This small molecule binds to this protein.
Small molecule (SMILES): CC(=O)N[C@H]1[C@H](O[C@H]2[C@H](O)[C@@H](NC(C)=O)CO[C@@H]2CO)O[C@H](CO)[C@@H](O[C@H]2O[C@H](CO)[C@@H](O)[C@H](O[C@H]3O[C@H](CO)[C@@H](O)[C@H](O)[C@@H]3O)[C@@H]2O)[C@@H]1O

Binding-site contacts:
Ligand atom O6 contacts residue THR66 of chain 2.B at 4.0 Å.
Ligand atom C1 contacts residue ASN64 of chain 2.B at 1.4 Å.
Ligand atom C5 contacts residue THR66 of chain 2.B at 3.6 Å.
Ligand atom N2 contacts residue ASN64 of chain 2.B at 3.0 Å (h-bond).
Ligand atom C6 contacts residue THR66 of chain 2.B at 3.5 Å.
Ligand atom O5 contacts residue ASN64 of chain 2.B at 2.3 Å (h-bond).
Ligand atom C4 contacts residue ASN64 of chain 2.B at 4.2 Å.
Ligand atom C7 contacts residue ASN64 of chain 2.B at 3.6 Å.
Ligand atom C1 contacts residue THR66 of chain 2.B at 3.6 Å.
Ligand atom C2 contacts residue ASN64 of chain 2.B at 2.5 Å.
Ligand atom O5 contacts residue THR66 of chain 2.B at 2.8 Å (h-bond).
Ligand atom C8 contacts residue ILE354 of chain 2.B at 3.7 Å (hydrophobic).
Ligand atom C3 contacts residue ASN64 of chain 2.B at 3.8 Å.
Ligand atom O7 contacts residue ASN64 of chain 2.B at 3.7 Å.
Ligand atom C5 contacts residue ASN64 of chain 2.B at 3.6 Å.

Sequence of chain 2.B:
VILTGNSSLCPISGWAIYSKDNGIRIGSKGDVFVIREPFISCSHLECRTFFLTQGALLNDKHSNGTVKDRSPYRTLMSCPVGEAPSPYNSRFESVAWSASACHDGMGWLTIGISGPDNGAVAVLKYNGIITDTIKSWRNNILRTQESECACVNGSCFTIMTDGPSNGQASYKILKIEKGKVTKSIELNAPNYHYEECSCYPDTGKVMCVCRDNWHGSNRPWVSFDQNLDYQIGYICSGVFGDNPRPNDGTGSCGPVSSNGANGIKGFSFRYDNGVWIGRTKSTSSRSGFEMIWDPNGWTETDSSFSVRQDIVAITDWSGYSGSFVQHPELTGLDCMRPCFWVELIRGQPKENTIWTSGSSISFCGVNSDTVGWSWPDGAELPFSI